Sequence of chain 1.C:
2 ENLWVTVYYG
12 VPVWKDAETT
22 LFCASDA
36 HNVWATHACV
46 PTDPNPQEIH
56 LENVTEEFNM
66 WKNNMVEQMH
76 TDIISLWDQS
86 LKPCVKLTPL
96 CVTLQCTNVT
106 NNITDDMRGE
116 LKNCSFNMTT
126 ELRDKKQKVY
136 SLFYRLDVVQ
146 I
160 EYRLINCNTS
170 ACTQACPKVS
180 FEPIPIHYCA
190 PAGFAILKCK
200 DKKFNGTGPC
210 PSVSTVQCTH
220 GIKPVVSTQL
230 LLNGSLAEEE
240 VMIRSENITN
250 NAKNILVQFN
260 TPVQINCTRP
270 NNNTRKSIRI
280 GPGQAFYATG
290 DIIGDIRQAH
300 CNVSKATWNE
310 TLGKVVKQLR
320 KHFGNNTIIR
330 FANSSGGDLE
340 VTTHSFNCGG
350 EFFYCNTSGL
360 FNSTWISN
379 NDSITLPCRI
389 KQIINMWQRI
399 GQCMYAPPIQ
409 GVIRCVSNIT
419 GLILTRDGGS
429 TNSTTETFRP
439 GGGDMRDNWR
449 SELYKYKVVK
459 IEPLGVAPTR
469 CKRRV

Binding-site contacts:
Ligand atom N2 contacts residue ASN361 of chain 1.C at 2.9 Å (h-bond).
Ligand atom O7 contacts residue NAG2 of chain 1.Y at 3.9 Å.
Ligand atom C4 contacts residue ASN361 of chain 1.C at 4.2 Å.
Ligand atom C1 contacts residue ASN361 of chain 1.C at 1.4 Å.
Ligand atom O7 contacts residue ASN361 of chain 1.C at 3.5 Å (h-bond).
Ligand atom C7 contacts residue NAG2 of chain 1.Y at 4.5 Å.
Ligand atom C2 contacts residue ASN361 of chain 1.C at 2.5 Å.
Ligand atom C8 contacts residue NAG1 of chain 1.X at 3.4 Å.
Ligand atom C7 contacts residue ASN361 of chain 1.C at 3.3 Å.
Ligand atom C7 contacts residue NAG1 of chain 1.X at 4.5 Å.
Ligand atom O3 contacts residue NAG2 of chain 1.Y at 4.0 Å.
Ligand atom O5 contacts residue ASN361 of chain 1.C at 2.4 Å (h-bond).
Ligand atom C8 contacts residue ASN361 of chain 1.C at 3.7 Å.
Ligand atom C5 contacts residue ASN361 of chain 1.C at 3.7 Å.
Ligand atom C3 contacts residue ASN361 of chain 1.C at 3.8 Å.

This protein binds this small molecule.
Small molecule (SMILES): CC(=O)N[C@@H]1[C@@H](O)[C@H](O)[C@@H](CO)O[C@H]1O